A small-molecule ligand and the protein it binds are described below.
Small molecule (SMILES): CCN(Cc1cnc2nc(N)nc(N)c2n1)c1ccc(C(=O)N2CCC(C(=O)OC)CC2)cc1

Sequence of chain 1.A:
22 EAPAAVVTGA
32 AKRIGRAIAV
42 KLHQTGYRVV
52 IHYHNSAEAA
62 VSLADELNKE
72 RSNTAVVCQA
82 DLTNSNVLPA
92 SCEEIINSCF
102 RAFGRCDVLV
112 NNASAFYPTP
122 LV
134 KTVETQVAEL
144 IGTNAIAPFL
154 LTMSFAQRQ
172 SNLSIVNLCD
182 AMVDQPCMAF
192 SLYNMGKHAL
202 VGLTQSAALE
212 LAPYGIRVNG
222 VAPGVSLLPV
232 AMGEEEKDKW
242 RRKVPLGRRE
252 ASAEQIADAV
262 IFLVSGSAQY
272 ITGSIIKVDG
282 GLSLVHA

Binding-site contacts:
Ligand atom CAT contacts residue MET233 of chain 1.A at 3.5 Å (hydrophobic).
Ligand atom C2 contacts residue PHE117 of chain 1.A at 3.5 Å (hydrophobic).
Ligand atom N4 contacts residue TYR194 of chain 1.A at 2.8 Å (h-bond).
Ligand atom CAY contacts residue PRO119 of chain 1.A at 3.7 Å (hydrophobic).
Ligand atom N1 contacts residue PHE117 of chain 1.A at 3.7 Å.
Ligand atom N3 contacts residue NAP1 of chain 1.E at 2.8 Å (h-bond).
Ligand atom C6 contacts residue NAP1 of chain 1.E at 3.4 Å.
Ligand atom C7 contacts residue LEU228 of chain 1.A at 3.4 Å (hydrophobic).
Ligand atom N1 contacts residue NAP1 of chain 1.E at 2.7 Å (h-bond).
Ligand atom C9 contacts residue NAP1 of chain 1.E at 3.4 Å.
Ligand atom N5 contacts residue NAP1 of chain 1.E at 3.3 Å.
Ligand atom N2 contacts residue NAP1 of chain 1.E at 3.0 Å (h-bond).
Ligand atom C7 contacts residue ARG34 of chain 1.A at 3.6 Å.
Ligand atom CAT contacts residue PHE117 of chain 1.A at 3.6 Å (hydrophobic).
Ligand atom C8A contacts residue NAP1 of chain 1.E at 3.4 Å.
Ligand atom C4 contacts residue PHE117 of chain 1.A at 3.7 Å (hydrophobic).
Ligand atom CAX contacts residue PHE117 of chain 1.A at 3.5 Å (hydrophobic).
Ligand atom CAR contacts residue PHE117 of chain 1.A at 3.7 Å (hydrophobic).
Ligand atom C2 contacts residue NAP1 of chain 1.E at 3.3 Å.
Ligand atom CAO contacts residue PHE117 of chain 1.A at 3.5 Å (hydrophobic).
Ligand atom CAX contacts residue PHE191 of chain 1.A at 3.6 Å (hydrophobic).
Ligand atom NAW contacts residue PHE191 of chain 1.A at 3.6 Å.
Ligand atom C8A contacts residue PHE117 of chain 1.A at 3.6 Å (hydrophobic).
Ligand atom CBH contacts residue TRP241 of chain 1.A at 3.7 Å (hydrophobic).
Ligand atom N8 contacts residue ARG34 of chain 1.A at 3.4 Å (salt-bridge).
Ligand atom N3 contacts residue TYR194 of chain 1.A at 3.7 Å.
Ligand atom N2 contacts residue SER115 of chain 1.A at 2.9 Å (h-bond).
Ligand atom N8 contacts residue NAP1 of chain 1.E at 3.3 Å (h-bond).
Ligand atom N3 contacts residue PHE117 of chain 1.A at 3.6 Å.
Ligand atom N5 contacts residue PHE117 of chain 1.A at 3.8 Å.
Ligand atom CAS contacts residue PHE117 of chain 1.A at 3.7 Å (hydrophobic).
Ligand atom C4 contacts residue TYR194 of chain 1.A at 3.7 Å (hydrophobic).
Ligand atom C4A contacts residue NAP1 of chain 1.E at 3.6 Å.
Ligand atom CAO contacts residue PRO230 of chain 1.A at 3.7 Å (hydrophobic).
Ligand atom C4 contacts residue NAP1 of chain 1.E at 3.6 Å.
Ligand atom C7 contacts residue NAP1 of chain 1.E at 3.5 Å.
Ligand atom N2 contacts residue PHE117 of chain 1.A at 3.5 Å.
Ligand atom OBF contacts residue PRO119 of chain 1.A at 3.7 Å.
Ligand atom C4A contacts residue PHE117 of chain 1.A at 3.7 Å (hydrophobic).
Ligand atom N4 contacts residue NAP1 of chain 1.E at 3.5 Å.